Sequence of chain 1.A:
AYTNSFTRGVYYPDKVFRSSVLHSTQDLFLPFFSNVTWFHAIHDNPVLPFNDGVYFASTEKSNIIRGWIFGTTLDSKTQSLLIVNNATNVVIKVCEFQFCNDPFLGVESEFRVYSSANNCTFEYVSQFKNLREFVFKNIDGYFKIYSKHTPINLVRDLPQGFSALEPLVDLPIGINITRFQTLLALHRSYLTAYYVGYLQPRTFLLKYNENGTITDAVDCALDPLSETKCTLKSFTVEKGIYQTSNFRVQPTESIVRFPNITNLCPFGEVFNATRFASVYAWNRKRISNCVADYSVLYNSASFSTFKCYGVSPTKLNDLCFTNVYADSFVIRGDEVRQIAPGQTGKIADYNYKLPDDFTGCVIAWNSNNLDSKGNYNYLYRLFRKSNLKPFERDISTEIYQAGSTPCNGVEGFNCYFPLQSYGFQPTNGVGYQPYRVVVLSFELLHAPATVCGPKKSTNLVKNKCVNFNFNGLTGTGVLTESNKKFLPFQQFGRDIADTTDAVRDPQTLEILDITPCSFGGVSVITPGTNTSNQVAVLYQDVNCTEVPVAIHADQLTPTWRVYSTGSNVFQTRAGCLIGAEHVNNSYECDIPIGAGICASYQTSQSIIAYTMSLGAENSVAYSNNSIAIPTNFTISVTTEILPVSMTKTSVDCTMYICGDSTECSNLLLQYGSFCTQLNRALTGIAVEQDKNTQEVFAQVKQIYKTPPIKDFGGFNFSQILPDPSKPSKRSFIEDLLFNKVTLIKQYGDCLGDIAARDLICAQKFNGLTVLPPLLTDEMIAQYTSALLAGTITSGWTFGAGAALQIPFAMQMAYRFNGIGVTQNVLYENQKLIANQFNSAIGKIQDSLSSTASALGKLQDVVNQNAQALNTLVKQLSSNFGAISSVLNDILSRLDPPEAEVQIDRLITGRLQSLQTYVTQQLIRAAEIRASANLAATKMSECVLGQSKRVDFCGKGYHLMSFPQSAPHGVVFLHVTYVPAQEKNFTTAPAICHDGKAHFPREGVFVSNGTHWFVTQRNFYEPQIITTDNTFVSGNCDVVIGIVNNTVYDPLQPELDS

A small-molecule ligand and the protein it binds are described below.
Small molecule (SMILES): CC(=O)N[C@@H]1[C@@H](O)[C@H](O)[C@@H](CO)O[C@H]1O

Binding-site contacts:
Ligand atom C5 contacts residue GLN567 of chain 1.A at 4.1 Å.
Ligand atom C6 contacts residue GLN567 of chain 1.A at 3.4 Å.
Ligand atom C7 contacts residue ASN318 of chain 1.A at 3.5 Å.
Ligand atom O7 contacts residue ASN318 of chain 1.A at 3.9 Å.
Ligand atom O6 contacts residue GLN567 of chain 1.A at 4.3 Å.
Ligand atom O6 contacts residue ASN318 of chain 1.A at 4.3 Å.
Ligand atom N2 contacts residue ASN318 of chain 1.A at 2.8 Å (h-bond).
Ligand atom O5 contacts residue ASN318 of chain 1.A at 2.5 Å (h-bond).
Ligand atom C1 contacts residue ASN318 of chain 1.A at 1.4 Å.
Ligand atom C3 contacts residue ASN318 of chain 1.A at 3.8 Å.
Ligand atom C2 contacts residue ASN318 of chain 1.A at 2.5 Å.
Ligand atom C5 contacts residue ASN318 of chain 1.A at 3.7 Å.
Ligand atom O7 contacts residue GLN567 of chain 1.A at 4.0 Å.
Ligand atom O5 contacts residue GLN567 of chain 1.A at 4.1 Å.
Ligand atom C1 contacts residue GLN567 of chain 1.A at 4.4 Å.
Ligand atom C8 contacts residue ASN318 of chain 1.A at 4.5 Å.
Ligand atom C4 contacts residue GLN567 of chain 1.A at 4.2 Å.
Ligand atom C4 contacts residue ASN318 of chain 1.A at 4.3 Å.